Sequence of chain 3.D:
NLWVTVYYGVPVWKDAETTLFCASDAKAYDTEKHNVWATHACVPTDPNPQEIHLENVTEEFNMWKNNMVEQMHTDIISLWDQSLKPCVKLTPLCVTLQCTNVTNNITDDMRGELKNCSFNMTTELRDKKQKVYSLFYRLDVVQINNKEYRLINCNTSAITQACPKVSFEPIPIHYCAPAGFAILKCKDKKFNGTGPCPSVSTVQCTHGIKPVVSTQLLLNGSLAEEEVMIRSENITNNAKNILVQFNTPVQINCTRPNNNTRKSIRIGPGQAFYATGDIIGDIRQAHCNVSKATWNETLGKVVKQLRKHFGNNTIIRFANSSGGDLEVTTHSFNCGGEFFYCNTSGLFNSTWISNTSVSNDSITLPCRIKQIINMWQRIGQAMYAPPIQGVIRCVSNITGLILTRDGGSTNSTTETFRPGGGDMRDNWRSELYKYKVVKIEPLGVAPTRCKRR

This protein binds this small molecule.
Small molecule (SMILES): CC(=O)N[C@H]1[C@H](O[C@H]2[C@H](O)[C@@H](NC(C)=O)CO[C@@H]2CO)O[C@H](CO)[C@@H](O)[C@@H]1O

Binding-site contacts:
Ligand atom C2 contacts residue ASN265 of chain 3.D at 2.5 Å.
Ligand atom C5 contacts residue ARG412 of chain 3.D at 3.7 Å.
Ligand atom O5 contacts residue ARG412 of chain 3.D at 2.7 Å (salt-bridge).
Ligand atom O7 contacts residue ASN301 of chain 3.D at 4.0 Å.
Ligand atom C8 contacts residue SER303 of chain 3.D at 3.3 Å.
Ligand atom C8 contacts residue VAL302 of chain 3.D at 3.9 Å (hydrophobic).
Ligand atom O5 contacts residue VAL414 of chain 3.D at 4.3 Å.
Ligand atom C3 contacts residue ASN265 of chain 3.D at 3.8 Å.
Ligand atom C8 contacts residue ASN265 of chain 3.D at 4.3 Å.
Ligand atom C1 contacts residue ASN265 of chain 3.D at 1.4 Å.
Ligand atom C8 contacts residue ASN301 of chain 3.D at 3.9 Å.
Ligand atom C5 contacts residue ASN265 of chain 3.D at 3.6 Å.
Ligand atom C8 contacts residue GLN263 of chain 3.D at 4.4 Å.
Ligand atom C4 contacts residue ASN265 of chain 3.D at 4.2 Å.
Ligand atom O7 contacts residue ASN265 of chain 3.D at 3.1 Å (h-bond).
Ligand atom C6 contacts residue ARG412 of chain 3.D at 3.6 Å.
Ligand atom O5 contacts residue ASN265 of chain 3.D at 2.3 Å (h-bond).
Ligand atom C7 contacts residue ASN265 of chain 3.D at 3.2 Å.
Ligand atom C1 contacts residue GLN263 of chain 3.D at 4.3 Å.
Ligand atom O6 contacts residue ARG412 of chain 3.D at 2.8 Å (salt-bridge).
Ligand atom C2 contacts residue GLN263 of chain 3.D at 4.5 Å.
Ligand atom N2 contacts residue ASN265 of chain 3.D at 2.9 Å (h-bond).
Ligand atom N2 contacts residue GLN263 of chain 3.D at 3.8 Å.
Ligand atom C1 contacts residue ARG412 of chain 3.D at 3.6 Å.